Sequence of chain 1.S:
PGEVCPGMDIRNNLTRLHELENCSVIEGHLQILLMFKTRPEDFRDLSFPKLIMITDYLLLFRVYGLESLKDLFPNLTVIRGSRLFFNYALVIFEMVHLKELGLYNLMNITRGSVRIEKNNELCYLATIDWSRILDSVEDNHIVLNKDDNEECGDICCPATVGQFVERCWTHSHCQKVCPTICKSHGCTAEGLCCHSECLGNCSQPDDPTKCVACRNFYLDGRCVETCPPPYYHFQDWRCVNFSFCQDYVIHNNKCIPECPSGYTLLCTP

Binding-site contacts:
Ligand atom C5 contacts residue ASN255 of chain 1.S at 3.6 Å.
Ligand atom O7 contacts residue ASN255 of chain 1.S at 2.8 Å (h-bond).
Ligand atom C4 contacts residue ASN255 of chain 1.S at 4.2 Å.
Ligand atom C1 contacts residue SER257 of chain 1.S at 4.2 Å.
Ligand atom O6 contacts residue ASP57 of chain 1.Q at 3.8 Å.
Ligand atom C3 contacts residue ASN255 of chain 1.S at 3.8 Å.
Ligand atom C8 contacts residue ASN255 of chain 1.S at 4.4 Å.
Ligand atom O5 contacts residue PHE258 of chain 1.S at 4.1 Å.
Ligand atom O7 contacts residue ASN59 of chain 1.Q at 4.0 Å.
Ligand atom O5 contacts residue ASN255 of chain 1.S at 2.3 Å (h-bond).
Ligand atom O7 contacts residue ASP57 of chain 1.Q at 4.0 Å.
Ligand atom C1 contacts residue ASN255 of chain 1.S at 1.4 Å.
Ligand atom C6 contacts residue VAL254 of chain 1.S at 3.7 Å (hydrophobic).
Ligand atom C7 contacts residue ASN59 of chain 1.Q at 4.3 Å.
Ligand atom C8 contacts residue ASN59 of chain 1.Q at 4.2 Å.
Ligand atom N2 contacts residue ASN255 of chain 1.S at 3.0 Å (h-bond).
Ligand atom C2 contacts residue ASN255 of chain 1.S at 2.5 Å.
Ligand atom C6 contacts residue ASN255 of chain 1.S at 4.3 Å.
Ligand atom C6 contacts residue CYS253 of chain 1.S at 3.6 Å (hydrophobic).
Ligand atom C7 contacts residue ASN255 of chain 1.S at 3.1 Å.

Sequence of chain 1.Q:
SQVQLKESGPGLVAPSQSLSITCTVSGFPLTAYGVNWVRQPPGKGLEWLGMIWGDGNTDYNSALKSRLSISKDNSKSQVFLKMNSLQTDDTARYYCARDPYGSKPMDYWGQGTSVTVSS

The protein below binds the small molecule below.
Small molecule (SMILES): CC(=O)N[C@H]1[C@H](O[C@H]2[C@H](O)[C@@H](NC(C)=O)CO[C@@H]2CO[C@@H]2O[C@@H](C)[C@@H](O)[C@@H](O)[C@@H]2O)O[C@H](CO)[C@@H](O[C@@H]2O[C@H](CO)[C@@H](O)[C@H](O)[C@@H]2O)[C@@H]1O